This protein binds this small molecule.
Small molecule (SMILES): CC(=O)N[C@H]1[C@H](O[C@H]2[C@H](O)[C@@H](NC(C)=O)CO[C@@H]2CO[C@@H]2O[C@@H](C)[C@@H](O)[C@@H](O)[C@@H]2O)O[C@H](CO)[C@@H](O[C@@H]2O[C@H](CO)[C@@H](O)[C@H](O[C@@H]3O[C@H](CO)[C@@H](O)[C@H](O)[C@@H]3O)[C@@H]2O)[C@@H]1O

Sequence of chain 5.E:
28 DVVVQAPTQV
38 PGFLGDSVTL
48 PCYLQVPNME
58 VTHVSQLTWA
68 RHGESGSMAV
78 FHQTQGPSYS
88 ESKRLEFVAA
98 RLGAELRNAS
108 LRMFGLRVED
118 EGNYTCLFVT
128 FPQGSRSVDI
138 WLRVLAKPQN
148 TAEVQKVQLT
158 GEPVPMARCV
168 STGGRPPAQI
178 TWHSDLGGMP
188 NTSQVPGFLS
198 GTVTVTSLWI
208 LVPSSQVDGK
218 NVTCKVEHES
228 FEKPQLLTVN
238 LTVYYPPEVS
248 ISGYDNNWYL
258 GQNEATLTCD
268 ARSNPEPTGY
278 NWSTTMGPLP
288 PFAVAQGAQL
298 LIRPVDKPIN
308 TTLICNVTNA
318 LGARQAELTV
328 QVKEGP

Binding-site contacts:
Ligand atom C7 contacts residue TRP138 of chain 5.E at 4.3 Å (hydrophobic).
Ligand atom N2 contacts residue ASN120 of chain 5.E at 3.0 Å (h-bond).
Ligand atom O7 contacts residue ASN120 of chain 5.E at 4.4 Å.
Ligand atom C8 contacts residue ASN120 of chain 5.E at 4.1 Å.
Ligand atom C2 contacts residue TRP138 of chain 5.E at 3.8 Å (hydrophobic).
Ligand atom C8 contacts residue GLY119 of chain 5.E at 3.9 Å.
Ligand atom C3 contacts residue ASN120 of chain 5.E at 3.9 Å.
Ligand atom O3 contacts residue TRP138 of chain 5.E at 3.5 Å.
Ligand atom C1 contacts residue ASN120 of chain 5.E at 1.4 Å.
Ligand atom C5 contacts residue ASN120 of chain 5.E at 3.6 Å.
Ligand atom C3 contacts residue TRP138 of chain 5.E at 2.9 Å (hydrophobic).
Ligand atom C4 contacts residue TRP138 of chain 5.E at 3.3 Å (hydrophobic).
Ligand atom C6 contacts residue ASN120 of chain 5.E at 3.0 Å.
Ligand atom C5 contacts residue ASN120 of chain 5.E at 3.9 Å.
Ligand atom O5 contacts residue ASN120 of chain 5.E at 2.4 Å (h-bond).
Ligand atom O5 contacts residue ASN120 of chain 5.E at 4.0 Å.
Ligand atom O4 contacts residue TRP138 of chain 5.E at 3.1 Å.
Ligand atom C4 contacts residue ASN120 of chain 5.E at 4.2 Å.
Ligand atom O5 contacts residue TRP138 of chain 5.E at 4.3 Å.
Ligand atom C8 contacts residue TRP138 of chain 5.E at 4.0 Å (hydrophobic).
Ligand atom C5 contacts residue TRP138 of chain 5.E at 3.5 Å (hydrophobic).
Ligand atom C2 contacts residue ASN120 of chain 5.E at 2.6 Å.
Ligand atom N2 contacts residue TRP138 of chain 5.E at 3.7 Å.
Ligand atom O7 contacts residue TRP138 of chain 5.E at 3.8 Å.
Ligand atom C7 contacts residue ASN120 of chain 5.E at 3.8 Å.
Ligand atom C1 contacts residue TRP138 of chain 5.E at 3.9 Å (hydrophobic).